The small molecule below binds the protein below.
Small molecule (SMILES): CO[C@H]1CN(c2ccc(C#C[C@@]3(O)CN4CCC3CC4)c(Cc3ccccc3)n2)C[C@H]1O

Sequence of chain 1.D:
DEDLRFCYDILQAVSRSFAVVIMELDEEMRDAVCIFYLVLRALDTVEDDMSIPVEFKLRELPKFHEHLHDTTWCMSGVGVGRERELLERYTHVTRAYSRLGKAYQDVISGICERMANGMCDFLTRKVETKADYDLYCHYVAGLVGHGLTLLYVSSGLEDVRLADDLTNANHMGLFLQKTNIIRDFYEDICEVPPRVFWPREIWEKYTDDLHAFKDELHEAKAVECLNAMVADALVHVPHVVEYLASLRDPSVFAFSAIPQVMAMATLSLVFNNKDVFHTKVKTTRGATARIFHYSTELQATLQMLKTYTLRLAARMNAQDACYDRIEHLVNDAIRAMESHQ

Binding-site contacts:
Ligand atom CAQ contacts residue PHE42 of chain 1.D at 3.8 Å (hydrophobic).
Ligand atom CAS contacts residue GLN284 of chain 1.D at 3.7 Å.
Ligand atom OAC contacts residue VAL164 of chain 1.D at 2.8 Å (h-bond).
Ligand atom OAV contacts residue MET196 of chain 1.D at 3.0 Å.
Ligand atom CAK contacts residue VAL168 of chain 1.D at 3.5 Å (hydrophobic).
Ligand atom CAF contacts residue VAL57 of chain 1.D at 3.8 Å (hydrophobic).
Ligand atom CAE contacts residue VAL164 of chain 1.D at 3.5 Å (hydrophobic).
Ligand atom CAF contacts residue TYR61 of chain 1.D at 3.7 Å (hydrophobic).
Ligand atom CAS contacts residue LEU200 of chain 1.D at 3.9 Å (hydrophobic).
Ligand atom CAX contacts residue VAL168 of chain 1.D at 3.5 Å (hydrophobic).
Ligand atom CAJ contacts residue TYR61 of chain 1.D at 3.4 Å (hydrophobic).
Ligand atom CAD contacts residue VAL168 of chain 1.D at 3.7 Å (hydrophobic).
Ligand atom CAL contacts residue LEU200 of chain 1.D at 3.6 Å (hydrophobic).
Ligand atom CAH contacts residue VAL168 of chain 1.D at 3.9 Å (hydrophobic).
Ligand atom CAG contacts residue PHE279 of chain 1.D at 3.7 Å (hydrophobic).
Ligand atom CAP contacts residue ASP68 of chain 1.D at 3.6 Å.
Ligand atom OAC contacts residue GLN201 of chain 1.D at 3.2 Å (h-bond).
Ligand atom CAJ contacts residue VAL168 of chain 1.D at 3.5 Å (hydrophobic).
Ligand atom CBC contacts residue LEU172 of chain 1.D at 3.7 Å (hydrophobic).
Ligand atom CAA contacts residue TYR267 of chain 1.D at 3.7 Å (hydrophobic).
Ligand atom CBF contacts residue VAL164 of chain 1.D at 3.4 Å (hydrophobic).
Ligand atom CAH contacts residue TYR61 of chain 1.D at 3.6 Å (hydrophobic).
Ligand atom CAW contacts residue TYR61 of chain 1.D at 3.6 Å (hydrophobic).
Ligand atom CAA contacts residue MET196 of chain 1.D at 3.8 Å (hydrophobic).
Ligand atom OAB contacts residue SER280 of chain 1.D at 2.9 Å (h-bond).
Ligand atom CAI contacts residue TYR61 of chain 1.D at 3.9 Å (hydrophobic).
Ligand atom CAO contacts residue TYR61 of chain 1.D at 3.7 Å (hydrophobic).
Ligand atom CAK contacts residue ALA165 of chain 1.D at 3.8 Å (hydrophobic).
Ligand atom OAB contacts residue PRO283 of chain 1.D at 3.7 Å.
Ligand atom CAG contacts residue VAL57 of chain 1.D at 3.8 Å (hydrophobic).
Ligand atom CAR contacts residue LEU172 of chain 1.D at 3.6 Å (hydrophobic).
Ligand atom CAA contacts residue TYR176 of chain 1.D at 3.6 Å (hydrophobic).
Ligand atom CAY contacts residue LEU200 of chain 1.D at 3.4 Å (hydrophobic).
Ligand atom CAE contacts residue VAL168 of chain 1.D at 3.9 Å (hydrophobic).
Ligand atom NBE contacts residue LEU200 of chain 1.D at 3.5 Å.
Ligand atom OAB contacts residue GLN284 of chain 1.D at 3.2 Å (h-bond).
Ligand atom NBE contacts residue LEU172 of chain 1.D at 3.8 Å.
Ligand atom CAZ contacts residue VAL168 of chain 1.D at 3.8 Å (hydrophobic).
Ligand atom CAM contacts residue LEU64 of chain 1.D at 3.8 Å (hydrophobic).
Ligand atom CBB contacts residue VAL164 of chain 1.D at 3.6 Å (hydrophobic).